Binding-site contacts:
Ligand atom S4 contacts residue GLU202 of chain 1.A at 2.7 Å (salt-bridge).
Ligand atom O3 contacts residue ASP173 of chain 1.A at 3.2 Å (salt-bridge).
Ligand atom C6 contacts residue GLU202 of chain 1.A at 3.1 Å.
Ligand atom C2 contacts residue GLU197 of chain 1.A at 3.5 Å.
Ligand atom C6 contacts residue TYR145 of chain 1.A at 3.4 Å (hydrophobic).
Ligand atom O2 contacts residue HIS209 of chain 1.A at 3.3 Å (h-bond).
Ligand atom C5 contacts residue TRP347 of chain 1.A at 3.4 Å (hydrophobic).
Ligand atom S4 contacts residue TYR171 of chain 1.A at 3.5 Å (h-bond).
Ligand atom O2 contacts residue HIS213 of chain 1.A at 3.6 Å.
Ligand atom C3 contacts residue ASP173 of chain 1.A at 3.5 Å.
Ligand atom O6 contacts residue TRP347 of chain 1.A at 3.0 Å (h-bond).
Ligand atom S4 contacts residue TYR145 of chain 1.A at 3.6 Å (h-bond).
Ligand atom S4 contacts residue ASP173 of chain 1.A at 3.6 Å (salt-bridge).
Ligand atom O3 contacts residue ARG106 of chain 1.A at 3.6 Å.
Ligand atom S1 contacts residue ALA237 of chain 1.A at 3.3 Å (h-bond).
Ligand atom C5 contacts residue GLU197 of chain 1.A at 3.3 Å.
Ligand atom C1 contacts residue ASP199 of chain 1.A at 3.2 Å.
Ligand atom O3 contacts residue ASP199 of chain 1.A at 2.3 Å (salt-bridge).
Ligand atom C3 contacts residue TRP347 of chain 1.A at 3.6 Å (hydrophobic).
Ligand atom O2 contacts residue SER345 of chain 1.A at 2.6 Å (h-bond).
Ligand atom O2 contacts residue TYR145 of chain 1.A at 3.1 Å (h-bond).
Ligand atom O6 contacts residue GLU202 of chain 1.A at 2.5 Å (salt-bridge).
Ligand atom O2 contacts residue ALA237 of chain 1.A at 3.4 Å (h-bond).
Ligand atom O5 contacts residue GLU197 of chain 1.A at 2.9 Å (salt-bridge).
Ligand atom C5 contacts residue GLU202 of chain 1.A at 3.5 Å.
Ligand atom O5 contacts residue GLU202 of chain 1.A at 2.9 Å (salt-bridge).
Ligand atom O6 contacts residue ALA143 of chain 1.A at 3.7 Å.
Ligand atom C5 contacts residue TRP356 of chain 1.A at 3.5 Å (hydrophobic).
Ligand atom O3 contacts residue GLU202 of chain 1.A at 2.7 Å (salt-bridge).
Ligand atom O2 contacts residue GLN175 of chain 1.A at 3.3 Å (h-bond).
Ligand atom C2 contacts residue HIS213 of chain 1.A at 3.5 Å.
Ligand atom C3 contacts residue GLU202 of chain 1.A at 2.9 Å.
Ligand atom O3 contacts residue GLN175 of chain 1.A at 3.2 Å.
Ligand atom O3 contacts residue HIS213 of chain 1.A at 2.9 Å (h-bond).
Ligand atom O2 contacts residue GLU197 of chain 1.A at 2.5 Å (salt-bridge).
Ligand atom C1 contacts residue GLU197 of chain 1.A at 3.3 Å.
Ligand atom O5 contacts residue ASP199 of chain 1.A at 3.1 Å (salt-bridge).
Ligand atom C1 contacts residue GLU202 of chain 1.A at 3.3 Å.
Ligand atom C1 contacts residue TRP347 of chain 1.A at 3.6 Å (hydrophobic).
Ligand atom O3 contacts residue SER345 of chain 1.A at 3.7 Å.

Sequence of chain 1.A:
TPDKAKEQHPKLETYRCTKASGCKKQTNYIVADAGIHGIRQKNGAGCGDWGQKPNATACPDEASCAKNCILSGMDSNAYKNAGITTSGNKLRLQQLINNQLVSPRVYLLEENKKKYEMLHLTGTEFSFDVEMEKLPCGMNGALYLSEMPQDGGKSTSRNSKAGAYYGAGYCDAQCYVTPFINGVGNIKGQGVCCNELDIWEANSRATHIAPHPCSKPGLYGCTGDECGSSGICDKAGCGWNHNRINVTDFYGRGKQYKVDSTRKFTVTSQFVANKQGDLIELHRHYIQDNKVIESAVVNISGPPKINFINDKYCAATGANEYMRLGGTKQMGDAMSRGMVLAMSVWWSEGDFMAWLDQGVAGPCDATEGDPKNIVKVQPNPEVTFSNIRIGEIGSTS

This small molecule binds to this protein.
Small molecule (SMILES): OC[C@H]1O[C@@H](S[C@H]2[C@H](O)[C@@H](O)[C@H](S[C@H]3[C@H](O)[C@@H](O)[C@H](S)O[C@@H]3CO)O[C@@H]2CO)[C@H](O)[C@@H](O)[C@@H]1S